Binding-site contacts:
Ligand atom C21 contacts residue LEU38 of chain 1.B at 3.6 Å (hydrophobic).
Ligand atom O3 contacts residue ARG89 of chain 1.B at 2.8 Å (salt-bridge).
Ligand atom C11 contacts residue LEU41 of chain 1.B at 3.6 Å (hydrophobic).
Ligand atom C8 contacts residue MET79 of chain 1.B at 3.9 Å (hydrophobic).
Ligand atom C6 contacts residue MET79 of chain 1.B at 4.1 Å (hydrophobic).
Ligand atom C11 contacts residue ASN42 of chain 1.B at 4.0 Å.
Ligand atom C3 contacts residue ARG89 of chain 1.B at 4.0 Å.
Ligand atom O3 contacts residue LEU44 of chain 1.B at 4.0 Å.
Ligand atom C18 contacts residue MET79 of chain 1.B at 4.0 Å (hydrophobic).
Ligand atom O3 contacts residue GLN48 of chain 1.B at 3.2 Å (h-bond).
Ligand atom C4 contacts residue PHE101 of chain 1.B at 4.1 Å (hydrophobic).
Ligand atom C11 contacts residue MET232 of chain 1.B at 4.0 Å (hydrophobic).
Ligand atom C7 contacts residue MET124 of chain 1.B at 3.7 Å (hydrophobic).
Ligand atom O3 contacts residue MET82 of chain 1.B at 4.0 Å.
Ligand atom C18 contacts residue MET232 of chain 1.B at 3.6 Å (hydrophobic).
Ligand atom C21 contacts residue ASN42 of chain 1.B at 3.5 Å.
Ligand atom C4 contacts residue MET82 of chain 1.B at 3.7 Å (hydrophobic).
Ligand atom C2 contacts residue LEU44 of chain 1.B at 3.8 Å (hydrophobic).
Ligand atom C5 contacts residue MET82 of chain 1.B at 4.1 Å (hydrophobic).
Ligand atom O20 contacts residue THR217 of chain 1.B at 3.6 Å.
Ligand atom C18 contacts residue CYS214 of chain 1.B at 3.8 Å (hydrophobic).
Ligand atom O20 contacts residue TYR213 of chain 1.B at 3.6 Å.
Ligand atom C3 contacts residue GLN48 of chain 1.B at 3.6 Å.
Ligand atom C18 contacts residue ASN42 of chain 1.B at 4.0 Å.
Ligand atom C2 contacts residue GLN48 of chain 1.B at 3.3 Å.
Ligand atom C15 contacts residue LEU120 of chain 1.B at 4.0 Å (hydrophobic).
Ligand atom C1 contacts residue GLY45 of chain 1.B at 4.0 Å.
Ligand atom C16 contacts residue LEU120 of chain 1.B at 3.6 Å (hydrophobic).
Ligand atom C21 contacts residue PHE228 of chain 1.B at 4.1 Å (hydrophobic).
Ligand atom C21 contacts residue THR217 of chain 1.B at 4.1 Å.
Ligand atom O3 contacts residue PHE101 of chain 1.B at 3.9 Å.
Ligand atom O20 contacts residue CYS214 of chain 1.B at 3.2 Å.
Ligand atom C12 contacts residue ASN42 of chain 1.B at 3.4 Å.
Ligand atom C16 contacts residue TYR213 of chain 1.B at 3.6 Å (hydrophobic).
Ligand atom C3 contacts residue PHE101 of chain 1.B at 3.9 Å (hydrophobic).
Ligand atom C12 contacts residue LEU41 of chain 1.B at 3.8 Å (hydrophobic).
Ligand atom O3 contacts residue LEU86 of chain 1.B at 4.1 Å.
Ligand atom C19 contacts residue MET82 of chain 1.B at 3.5 Å (hydrophobic).
Ligand atom C7 contacts residue MET79 of chain 1.B at 3.9 Å (hydrophobic).
Ligand atom C1 contacts residue LEU41 of chain 1.B at 3.6 Å (hydrophobic).

A small-molecule ligand and the protein it binds are described below.
Small molecule (SMILES): CC(=O)[C@H]1CC[C@H]2[C@@H]3CCC4=CC(=O)CC[C@]4(C)[C@H]3CC[C@]12C

Sequence of chain 1.B:
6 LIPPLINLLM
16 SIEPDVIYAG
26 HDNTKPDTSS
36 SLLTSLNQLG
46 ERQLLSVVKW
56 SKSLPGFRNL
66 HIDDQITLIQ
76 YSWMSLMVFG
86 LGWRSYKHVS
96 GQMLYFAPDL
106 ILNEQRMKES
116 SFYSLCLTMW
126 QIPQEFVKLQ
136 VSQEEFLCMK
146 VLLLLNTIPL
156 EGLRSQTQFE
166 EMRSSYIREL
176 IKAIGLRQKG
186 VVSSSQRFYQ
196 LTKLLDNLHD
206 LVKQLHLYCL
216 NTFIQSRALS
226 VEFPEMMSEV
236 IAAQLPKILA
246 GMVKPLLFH